The protein below binds the small molecule below.
Small molecule (SMILES): N#Cc1ccccc1O

Sequence of chain 1.A:
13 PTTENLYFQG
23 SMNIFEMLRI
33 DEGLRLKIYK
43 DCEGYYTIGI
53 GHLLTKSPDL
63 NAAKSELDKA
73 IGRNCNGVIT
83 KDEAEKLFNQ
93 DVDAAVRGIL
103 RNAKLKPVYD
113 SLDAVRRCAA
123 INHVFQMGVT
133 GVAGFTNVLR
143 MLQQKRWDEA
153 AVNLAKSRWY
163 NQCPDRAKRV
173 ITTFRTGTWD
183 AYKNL

Sequence of chain 2.B:
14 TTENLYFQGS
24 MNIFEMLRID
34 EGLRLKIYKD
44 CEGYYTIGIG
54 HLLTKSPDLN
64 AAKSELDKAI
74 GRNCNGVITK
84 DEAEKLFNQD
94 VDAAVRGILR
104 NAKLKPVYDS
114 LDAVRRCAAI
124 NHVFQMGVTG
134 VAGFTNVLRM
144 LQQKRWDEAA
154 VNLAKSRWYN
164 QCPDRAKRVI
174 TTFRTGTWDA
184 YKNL

Binding-site contacts:
Ligand atom OAB contacts residue LYS108 of chain 1.A at 3.2 Å (salt-bridge).
Ligand atom CAI contacts residue LEU102 of chain 1.A at 3.8 Å (hydrophobic).
Ligand atom CAC contacts residue LYS108 of chain 1.A at 3.8 Å.
Ligand atom CAE contacts residue ASN17 of chain 2.B at 4.4 Å.
Ligand atom CAG contacts residue LEU102 of chain 1.A at 4.2 Å (hydrophobic).
Ligand atom NAA contacts residue LYS108 of chain 1.A at 3.4 Å.
Ligand atom CAF contacts residue ASP112 of chain 1.A at 3.4 Å.
Ligand atom CAH contacts residue LEU102 of chain 1.A at 3.6 Å (hydrophobic).
Ligand atom CAF contacts residue LEU102 of chain 1.A at 4.2 Å (hydrophobic).
Ligand atom CAC contacts residue LEU102 of chain 1.A at 4.0 Å (hydrophobic).
Ligand atom CAF contacts residue ARG119 of chain 1.A at 3.8 Å.
Ligand atom CAH contacts residue ASP112 of chain 1.A at 3.3 Å.
Ligand atom OAB contacts residue LEU102 of chain 1.A at 3.5 Å.
Ligand atom NAA contacts residue LEU102 of chain 1.A at 4.4 Å.
Ligand atom CAD contacts residue ARG119 of chain 1.A at 3.7 Å.
Ligand atom CAH contacts residue LYS108 of chain 1.A at 4.4 Å.
Ligand atom CAF contacts residue TYR111 of chain 1.A at 3.8 Å (hydrophobic).
Ligand atom OAB contacts residue ASP112 of chain 1.A at 2.4 Å (salt-bridge).
Ligand atom CAD contacts residue TYR111 of chain 1.A at 4.2 Å (hydrophobic).